Binding-site contacts:
Ligand atom C3' contacts residue T4A1 of chain 2.C at 1.9 Å.
Ligand atom C2' contacts residue ALA108 of chain 1.A at 3.3 Å (hydrophobic).
Ligand atom C5' contacts residue T4A1 of chain 2.C at 1.2 Å.
Ligand atom I3' contacts residue LEU110 of chain 1.A at 3.7 Å.
Ligand atom I5' contacts residue LEU17 of chain 2.A at 3.5 Å.
Ligand atom O4 contacts residue T4A1 of chain 2.C at 1.4 Å.
Ligand atom I5' contacts residue LEU110 of chain 2.A at 3.6 Å.
Ligand atom O4 contacts residue LYS15 of chain 1.A at 3.7 Å.
Ligand atom C2 contacts residue LYS15 of chain 2.A at 3.8 Å.
Ligand atom I5 contacts residue T4A1 of chain 2.C at 1.5 Å.
Ligand atom C7 contacts residue GLU54 of chain 2.A at 3.3 Å.
Ligand atom O4' contacts residue LEU110 of chain 2.A at 3.2 Å.
Ligand atom C3 contacts residue T4A1 of chain 2.C at 0.8 Å.
Ligand atom I3 contacts residue T4A1 of chain 2.C at 1.8 Å.
Ligand atom C1 contacts residue T4A1 of chain 2.C at 1.6 Å.
Ligand atom C4 contacts residue T4A1 of chain 2.C at 0.9 Å.
Ligand atom C4' contacts residue T4A1 of chain 2.C at 1.9 Å.
Ligand atom C7 contacts residue T4A1 of chain 2.C at 2.1 Å.
Ligand atom C1 contacts residue LYS15 of chain 2.A at 3.5 Å.
Ligand atom C6 contacts residue T4A1 of chain 2.C at 1.6 Å.
Ligand atom C1' contacts residue T4A1 of chain 2.C at 0.6 Å.
Ligand atom C6' contacts residue T4A1 of chain 2.C at 0.6 Å.
Ligand atom I3 contacts residue LEU17 of chain 1.A at 3.0 Å.
Ligand atom C3' contacts residue ALA108 of chain 1.A at 3.8 Å (hydrophobic).
Ligand atom O9 contacts residue GLU54 of chain 2.A at 2.9 Å (salt-bridge).
Ligand atom C8 contacts residue T4A1 of chain 2.C at 1.0 Å.
Ligand atom C2 contacts residue T4A1 of chain 2.C at 1.3 Å.
Ligand atom I5' contacts residue ALA109 of chain 2.A at 2.8 Å.
Ligand atom O9 contacts residue T4A1 of chain 2.C at 2.0 Å (h-bond).
Ligand atom I3' contacts residue T4A1 of chain 2.C at 2.8 Å.
Ligand atom C5' contacts residue LEU17 of chain 2.A at 3.6 Å (hydrophobic).
Ligand atom C5 contacts residue T4A1 of chain 2.C at 0.8 Å.
Ligand atom O8 contacts residue T4A1 of chain 2.C at 0.3 Å (h-bond).
Ligand atom I5' contacts residue T4A1 of chain 2.C at 2.5 Å.
Ligand atom C2' contacts residue T4A1 of chain 2.C at 1.2 Å.
Ligand atom O4' contacts residue T4A1 of chain 2.C at 2.6 Å.
Ligand atom C7 contacts residue LYS15 of chain 2.A at 3.3 Å.
Ligand atom C8 contacts residue GLU54 of chain 2.A at 3.4 Å.
Ligand atom C6 contacts residue LYS15 of chain 2.A at 3.3 Å.
Ligand atom I3 contacts residue ALA108 of chain 2.A at 3.5 Å.

Sequence of chain 1.A:
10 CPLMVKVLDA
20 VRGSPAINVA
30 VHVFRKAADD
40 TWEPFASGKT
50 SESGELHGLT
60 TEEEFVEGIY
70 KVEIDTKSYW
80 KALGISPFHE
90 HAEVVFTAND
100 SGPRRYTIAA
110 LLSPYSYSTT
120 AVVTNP

The protein below binds the small molecule below.
Small molecule (SMILES): O=C(O)Cc1cc(I)c(Oc2cc(I)c(O)c(I)c2)c(I)c1

Sequence of chain 2.A:
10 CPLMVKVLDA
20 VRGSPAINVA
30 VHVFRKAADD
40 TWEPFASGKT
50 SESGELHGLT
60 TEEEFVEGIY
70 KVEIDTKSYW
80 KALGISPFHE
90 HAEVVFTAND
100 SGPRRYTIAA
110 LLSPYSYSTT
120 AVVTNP